A protein and the small-molecule ligand that binds it are described below.
Small molecule (SMILES): CC(C)[C@H](O)[C@@]1(C=O)NC(=O)[C@H](C)[C@@H]1O

Binding-site contacts:
Ligand atom C1 contacts residue THR1 of chain 1.Y at 2.9 Å.
Ligand atom C6 contacts residue GLY47 of chain 1.Y at 4.1 Å.
Ligand atom C6 contacts residue LYS33 of chain 1.Y at 4.4 Å.
Ligand atom C11 contacts residue ARG19 of chain 1.Y at 4.0 Å.
Ligand atom C2 contacts residue THR21 of chain 1.Y at 4.0 Å.
Ligand atom C2 contacts residue THR1 of chain 1.Y at 4.3 Å.
Ligand atom C3 contacts residue GLY47 of chain 1.Y at 4.0 Å.
Ligand atom O8 contacts residue SER131 of chain 1.Y at 3.8 Å.
Ligand atom C11 contacts residue ALA20 of chain 1.Y at 4.3 Å (hydrophobic).
Ligand atom N4 contacts residue GLY47 of chain 1.Y at 3.1 Å (h-bond).
Ligand atom C5 contacts residue THR1 of chain 1.Y at 2.4 Å.
Ligand atom O12 contacts residue ALA20 of chain 1.Y at 3.5 Å.
Ligand atom C5 contacts residue GLY47 of chain 1.Y at 4.2 Å.
Ligand atom O8 contacts residue TYR170 of chain 1.Y at 4.2 Å.
Ligand atom O7 contacts residue GLY47 of chain 1.Y at 2.9 Å (h-bond).
Ligand atom N4 contacts residue THR1 of chain 1.Y at 3.6 Å.
Ligand atom O7 contacts residue THR1 of chain 1.Y at 2.3 Å (h-bond).
Ligand atom C1 contacts residue THR21 of chain 1.Y at 4.1 Å.
Ligand atom C14 contacts residue GLY47 of chain 1.Y at 3.6 Å.
Ligand atom C15 contacts residue ARG19 of chain 1.Y at 4.3 Å.
Ligand atom C13 contacts residue THR1 of chain 1.Y at 3.8 Å.
Ligand atom O7 contacts residue ALA46 of chain 1.Y at 3.6 Å.
Ligand atom C14 contacts residue MET45 of chain 1.Y at 3.4 Å (hydrophobic).
Ligand atom C6 contacts residue THR1 of chain 1.Y at 1.4 Å.
Ligand atom C15 contacts residue ALA49 of chain 1.Y at 4.1 Å (hydrophobic).
Ligand atom C11 contacts residue LYS33 of chain 1.Y at 4.2 Å.
Ligand atom O12 contacts residue THR21 of chain 1.Y at 3.4 Å (h-bond).
Ligand atom O12 contacts residue THR1 of chain 1.Y at 4.1 Å.
Ligand atom C14 contacts residue LYS33 of chain 1.Y at 4.1 Å.
Ligand atom C9 contacts residue THR21 of chain 1.Y at 4.3 Å.
Ligand atom C11 contacts residue THR1 of chain 1.Y at 2.9 Å.
Ligand atom O8 contacts residue THR1 of chain 1.Y at 2.7 Å (h-bond).
Ligand atom C15 contacts residue LYS33 of chain 1.Y at 4.3 Å.
Ligand atom C14 contacts residue THR1 of chain 1.Y at 3.5 Å.
Ligand atom C13 contacts residue GLY47 of chain 1.Y at 3.8 Å.
Ligand atom C15 contacts residue MET45 of chain 1.Y at 3.9 Å (hydrophobic).
Ligand atom O10 contacts residue GLY47 of chain 1.Y at 3.9 Å.
Ligand atom C13 contacts residue MET45 of chain 1.Y at 4.3 Å (hydrophobic).
Ligand atom C15 contacts residue ALA20 of chain 1.Y at 3.7 Å (hydrophobic).
Ligand atom O12 contacts residue ARG19 of chain 1.Y at 4.1 Å.

Sequence of chain 1.Y:
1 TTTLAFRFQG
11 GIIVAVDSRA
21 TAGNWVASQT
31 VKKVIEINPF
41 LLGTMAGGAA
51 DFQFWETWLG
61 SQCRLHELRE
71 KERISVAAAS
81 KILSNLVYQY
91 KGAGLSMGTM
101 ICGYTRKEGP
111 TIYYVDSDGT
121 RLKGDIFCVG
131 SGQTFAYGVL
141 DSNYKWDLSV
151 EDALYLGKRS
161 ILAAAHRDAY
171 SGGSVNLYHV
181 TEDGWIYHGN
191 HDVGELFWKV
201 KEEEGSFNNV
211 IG